The small molecule below binds the protein below.
Small molecule (SMILES): Nc1ccn([C@@H]2O[C@H](CO[P](=O)(O)O[C@H]3[C@@H](O)[C@H](n4ccc(N)nc4=O)O[C@@H]3CO[P](=O)(O)O[C@H]3[C@@H](O)[C@H](n4ccc(N)nc4=O)O[C@@H]3CO)[C@@H](O)[C@H]2O)c(=O)n1

Sequence of chain 48.D:
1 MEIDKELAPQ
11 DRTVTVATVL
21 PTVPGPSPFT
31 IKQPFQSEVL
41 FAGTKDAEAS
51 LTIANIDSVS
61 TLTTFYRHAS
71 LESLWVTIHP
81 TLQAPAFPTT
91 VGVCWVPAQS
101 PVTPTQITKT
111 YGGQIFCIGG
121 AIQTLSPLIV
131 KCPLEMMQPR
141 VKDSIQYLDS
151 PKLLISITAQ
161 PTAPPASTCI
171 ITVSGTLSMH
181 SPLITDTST

Sequence of chain 47.C:
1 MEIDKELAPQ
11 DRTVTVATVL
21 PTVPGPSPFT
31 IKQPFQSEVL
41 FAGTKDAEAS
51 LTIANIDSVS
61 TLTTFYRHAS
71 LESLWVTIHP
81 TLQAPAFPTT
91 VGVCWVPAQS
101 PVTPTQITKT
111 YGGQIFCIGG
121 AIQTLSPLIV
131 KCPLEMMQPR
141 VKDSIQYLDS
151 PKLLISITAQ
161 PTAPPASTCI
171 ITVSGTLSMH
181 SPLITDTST

Binding-site contacts:
Ligand atom O2' contacts residue THR13 of chain 48.D at 3.7 Å.
Ligand atom O3' contacts residue THR13 of chain 48.D at 4.4 Å.
Ligand atom O2' contacts residue VAL14 of chain 48.D at 4.3 Å.
Ligand atom O2' contacts residue ASP11 of chain 48.D at 3.5 Å.
Ligand atom OP1 contacts residue TYR111 of chain 48.D at 3.6 Å (h-bond).
Ligand atom OP1 contacts residue THR176 of chain 47.C at 3.4 Å (h-bond).
Ligand atom C4' contacts residue ARG12 of chain 48.D at 3.6 Å.
Ligand atom O5' contacts residue LYS131 of chain 47.C at 3.3 Å.
Ligand atom OP1 contacts residue TRP75 of chain 47.C at 3.9 Å.
Ligand atom C1' contacts residue ARG12 of chain 48.D at 3.9 Å.
Ligand atom O2 contacts residue ARG12 of chain 48.D at 3.6 Å.
Ligand atom OP2 contacts residue SER73 of chain 47.C at 4.0 Å.
Ligand atom C5' contacts residue ARG12 of chain 48.D at 4.3 Å.
Ligand atom P contacts residue TYR111 of chain 48.D at 4.5 Å.
Ligand atom O4' contacts residue ARG12 of chain 48.D at 4.0 Å.
Ligand atom O5' contacts residue TYR111 of chain 48.D at 4.4 Å.
Ligand atom O5' contacts residue ARG12 of chain 48.D at 4.1 Å.
Ligand atom C4' contacts residue TRP75 of chain 47.C at 4.5 Å (hydrophobic).
Ligand atom O3' contacts residue TRP75 of chain 47.C at 3.6 Å.
Ligand atom P contacts residue TRP75 of chain 47.C at 4.3 Å.
Ligand atom O2' contacts residue TYR111 of chain 48.D at 4.3 Å.
Ligand atom O2' contacts residue ARG12 of chain 48.D at 3.6 Å.
Ligand atom OP1 contacts residue SER73 of chain 47.C at 3.2 Å (h-bond).
Ligand atom C2 contacts residue ARG12 of chain 48.D at 4.5 Å.
Ligand atom C5' contacts residue LYS131 of chain 47.C at 4.2 Å.
Ligand atom OP1 contacts residue VAL14 of chain 48.D at 3.4 Å.
Ligand atom P contacts residue SER73 of chain 47.C at 4.1 Å.